Binding-site contacts:
Ligand atom OXT contacts residue HIS95 of chain 1.A at 3.0 Å (h-bond).
Ligand atom O2 contacts residue GLY192 of chain 1.A at 3.4 Å.
Ligand atom O2 contacts residue ASN193 of chain 1.A at 3.0 Å (h-bond).
Ligand atom C11 contacts residue LEU38 of chain 1.A at 3.8 Å (hydrophobic).
Ligand atom OXT contacts residue ASN193 of chain 1.A at 3.8 Å.
Ligand atom C15 contacts residue HIS95 of chain 1.A at 3.3 Å.
Ligand atom N3 contacts residue HIS223 of chain 1.A at 3.6 Å.
Ligand atom O3 contacts residue ASP97 of chain 1.A at 3.5 Å (salt-bridge).
Ligand atom O1 contacts residue HIS223 of chain 1.A at 3.0 Å (h-bond).
Ligand atom C2 contacts residue HIS223 of chain 1.A at 3.8 Å.
Ligand atom O1 contacts residue CYS181 of chain 1.A at 3.2 Å.
Ligand atom C13 contacts residue ZN1 of chain 1.E at 3.3 Å.
Ligand atom C13 contacts residue ASP97 of chain 1.A at 3.4 Å.
Ligand atom C9 contacts residue MET40 of chain 1.A at 3.2 Å (hydrophobic).
Ligand atom C1 contacts residue ASN193 of chain 1.A at 3.7 Å.
Ligand atom C2 contacts residue LYS184 of chain 1.A at 3.3 Å.
Ligand atom C6 contacts residue ZN1 of chain 1.E at 3.9 Å.
Ligand atom O2 contacts residue LYS184 of chain 1.A at 2.9 Å (salt-bridge).
Ligand atom C2 contacts residue ZN1 of chain 1.E at 3.0 Å.
Ligand atom C15 contacts residue ASN193 of chain 1.A at 3.5 Å.
Ligand atom C16 contacts residue HIS223 of chain 1.A at 3.2 Å.
Ligand atom C14 contacts residue ASP97 of chain 1.A at 3.8 Å.
Ligand atom C11 contacts residue TRP66 of chain 1.A at 3.7 Å (hydrophobic).
Ligand atom N3 contacts residue ZN1 of chain 1.E at 2.2 Å.
Ligand atom C15 contacts residue ZN1 of chain 1.D at 3.3 Å.
Ligand atom O4 contacts residue HIS95 of chain 1.A at 3.6 Å (h-bond).
Ligand atom C10 contacts residue MET40 of chain 1.A at 3.9 Å (hydrophobic).
Ligand atom O3 contacts residue GLN96 of chain 1.A at 3.4 Å.
Ligand atom O3 contacts residue TRP66 of chain 1.A at 3.5 Å.
Ligand atom C10 contacts residue LEU38 of chain 1.A at 3.4 Å (hydrophobic).
Ligand atom O1 contacts residue LYS184 of chain 1.A at 3.0 Å (salt-bridge).
Ligand atom C12 contacts residue ZN1 of chain 1.E at 3.0 Å.
Ligand atom OXT contacts residue HIS162 of chain 1.A at 2.8 Å.
Ligand atom C2 contacts residue HIS162 of chain 1.A at 3.8 Å.
Ligand atom O1 contacts residue ZN1 of chain 1.E at 2.2 Å.
Ligand atom OXT contacts residue ZN1 of chain 1.D at 2.4 Å.
Ligand atom C16 contacts residue ZN1 of chain 1.E at 3.6 Å.
Ligand atom O4 contacts residue ASN193 of chain 1.A at 2.6 Å (h-bond).
Ligand atom N3 contacts residue ASP97 of chain 1.A at 3.1 Å (salt-bridge).
Ligand atom N2 contacts residue GLN96 of chain 1.A at 3.0 Å (h-bond).

Sequence of chain 1.A:
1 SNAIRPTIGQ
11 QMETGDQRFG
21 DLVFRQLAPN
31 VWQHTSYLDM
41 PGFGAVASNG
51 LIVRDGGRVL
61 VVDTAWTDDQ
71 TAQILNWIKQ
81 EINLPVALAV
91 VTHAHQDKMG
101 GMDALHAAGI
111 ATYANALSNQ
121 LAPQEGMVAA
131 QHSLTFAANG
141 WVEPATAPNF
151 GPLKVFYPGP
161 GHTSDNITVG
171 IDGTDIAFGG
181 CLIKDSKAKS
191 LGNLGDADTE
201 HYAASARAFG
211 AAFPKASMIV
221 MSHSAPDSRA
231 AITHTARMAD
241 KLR

The small molecule below binds the protein below.
Small molecule (SMILES): CC1(C)S[C@H]([C@H](NC(=O)[C@H](N)c2ccccc2)C(=O)O)N[C@H]1C(=O)O